Sequence of chain 1.L:
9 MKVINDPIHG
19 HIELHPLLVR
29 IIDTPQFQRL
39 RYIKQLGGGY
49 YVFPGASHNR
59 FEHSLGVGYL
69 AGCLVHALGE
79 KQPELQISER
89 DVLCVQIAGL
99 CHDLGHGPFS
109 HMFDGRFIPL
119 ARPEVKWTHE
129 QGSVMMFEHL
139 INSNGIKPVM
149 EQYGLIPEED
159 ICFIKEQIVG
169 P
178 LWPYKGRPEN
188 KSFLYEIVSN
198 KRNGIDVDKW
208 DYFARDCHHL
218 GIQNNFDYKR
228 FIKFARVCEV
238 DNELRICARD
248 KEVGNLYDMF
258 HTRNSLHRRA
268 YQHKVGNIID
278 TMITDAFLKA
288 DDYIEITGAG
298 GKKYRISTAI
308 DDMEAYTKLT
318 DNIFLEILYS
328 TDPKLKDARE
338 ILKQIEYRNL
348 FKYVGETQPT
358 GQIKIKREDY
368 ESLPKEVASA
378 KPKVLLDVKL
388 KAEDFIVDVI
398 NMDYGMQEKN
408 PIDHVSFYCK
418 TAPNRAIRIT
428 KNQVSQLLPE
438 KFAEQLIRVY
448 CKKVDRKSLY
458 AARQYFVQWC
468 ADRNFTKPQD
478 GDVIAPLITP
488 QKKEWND

Sequence of chain 1.I:
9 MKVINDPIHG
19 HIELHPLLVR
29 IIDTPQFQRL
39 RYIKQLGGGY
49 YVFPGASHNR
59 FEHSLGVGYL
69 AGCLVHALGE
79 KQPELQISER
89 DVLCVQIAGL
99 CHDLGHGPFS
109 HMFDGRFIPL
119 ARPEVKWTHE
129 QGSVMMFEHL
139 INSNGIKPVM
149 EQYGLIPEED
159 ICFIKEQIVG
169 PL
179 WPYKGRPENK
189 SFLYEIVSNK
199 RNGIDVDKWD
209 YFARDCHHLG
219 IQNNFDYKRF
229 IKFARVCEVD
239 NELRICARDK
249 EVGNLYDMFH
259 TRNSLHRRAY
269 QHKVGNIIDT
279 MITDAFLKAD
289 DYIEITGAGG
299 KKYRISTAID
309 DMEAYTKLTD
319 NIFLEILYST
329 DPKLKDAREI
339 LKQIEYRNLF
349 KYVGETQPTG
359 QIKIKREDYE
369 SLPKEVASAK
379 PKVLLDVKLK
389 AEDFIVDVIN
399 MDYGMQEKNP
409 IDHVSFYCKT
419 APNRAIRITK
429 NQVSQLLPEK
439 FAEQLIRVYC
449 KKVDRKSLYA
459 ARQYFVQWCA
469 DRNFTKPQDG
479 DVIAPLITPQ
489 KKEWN

Sequence of chain 1.K:
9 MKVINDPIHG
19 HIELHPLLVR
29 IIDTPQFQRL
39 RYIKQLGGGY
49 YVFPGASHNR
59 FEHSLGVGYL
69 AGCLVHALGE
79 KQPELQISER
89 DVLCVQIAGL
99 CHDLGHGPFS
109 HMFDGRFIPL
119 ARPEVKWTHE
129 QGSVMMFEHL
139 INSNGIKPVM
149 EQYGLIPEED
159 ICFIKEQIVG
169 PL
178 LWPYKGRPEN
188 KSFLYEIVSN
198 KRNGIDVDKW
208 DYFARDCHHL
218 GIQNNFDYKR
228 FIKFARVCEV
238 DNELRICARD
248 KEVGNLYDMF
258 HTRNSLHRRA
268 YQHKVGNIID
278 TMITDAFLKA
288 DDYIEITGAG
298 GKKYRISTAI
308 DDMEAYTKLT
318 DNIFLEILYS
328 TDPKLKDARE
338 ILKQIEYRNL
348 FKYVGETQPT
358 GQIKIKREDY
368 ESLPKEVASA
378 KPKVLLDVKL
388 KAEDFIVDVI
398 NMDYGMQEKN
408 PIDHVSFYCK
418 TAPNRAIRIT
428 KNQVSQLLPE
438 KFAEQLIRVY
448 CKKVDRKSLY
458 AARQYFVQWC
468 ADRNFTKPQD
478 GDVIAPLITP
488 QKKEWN

A small-molecule ligand and the protein it binds are described below.
Small molecule (SMILES): Nc1ncnc2c1ncn2[C@H]1C[C@H](O)[C@@H](CO[P](=O)(O)O[P](=O)(O)OP(=O)(O)O)O1

Binding-site contacts:
Ligand atom C1' contacts residue PHE51 of chain 1.L at 3.4 Å (hydrophobic).
Ligand atom O1G contacts residue MG1 of chain 1.JC at 2.7 Å.
Ligand atom N6 contacts residue ARG266 of chain 1.L at 3.1 Å.
Ligand atom C5 contacts residue ARG227 of chain 1.I at 3.4 Å.
Ligand atom O1G contacts residue LYS417 of chain 1.I at 2.9 Å (salt-bridge).
Ligand atom O4' contacts residue ASN13 of chain 1.K at 3.5 Å.
Ligand atom O3' contacts residue ASN13 of chain 1.K at 3.3 Å (h-bond).
Ligand atom N6 contacts residue ASN252 of chain 1.I at 3.3 Å (h-bond).
Ligand atom O1A contacts residue ARG227 of chain 1.I at 2.5 Å (salt-bridge).
Ligand atom O2G contacts residue LYS417 of chain 1.I at 3.2 Å (salt-bridge).
Ligand atom O2B contacts residue LYS271 of chain 1.L at 3.4 Å (salt-bridge).
Ligand atom N3 contacts residue ASN13 of chain 1.K at 2.9 Å (h-bond).
Ligand atom O3B contacts residue GTP1 of chain 1.LC at 2.8 Å (h-bond).
Ligand atom O3B contacts residue MG1 of chain 1.JC at 3.3 Å.
Ligand atom N7 contacts residue ARG227 of chain 1.I at 3.5 Å (salt-bridge).
Ligand atom C5' contacts residue VAL11 of chain 1.K at 3.5 Å (hydrophobic).
Ligand atom O2B contacts residue HIS270 of chain 1.L at 3.1 Å (h-bond).
Ligand atom O3' contacts residue GTP1 of chain 1.LC at 3.2 Å (h-bond).
Ligand atom O1A contacts residue LYS248 of chain 1.I at 2.8 Å (salt-bridge).
Ligand atom O1G contacts residue GTP1 of chain 1.LC at 2.7 Å (h-bond).
Ligand atom O2A contacts residue HIS270 of chain 1.L at 2.9 Å (h-bond).
Ligand atom C1' contacts residue ASN13 of chain 1.K at 3.5 Å.
Ligand atom PG contacts residue GTP1 of chain 1.LC at 3.2 Å.
Ligand atom N9 contacts residue ARG227 of chain 1.I at 3.2 Å (salt-bridge).
Ligand atom C2' contacts residue PHE51 of chain 1.L at 3.5 Å (hydrophobic).
Ligand atom O3G contacts residue ARG246 of chain 1.I at 2.5 Å (salt-bridge).
Ligand atom O3' contacts residue VAL50 of chain 1.L at 2.7 Å (h-bond).
Ligand atom PG contacts residue ARG246 of chain 1.I at 3.4 Å.
Ligand atom O3G contacts residue LYS248 of chain 1.I at 2.7 Å (salt-bridge).
Ligand atom PA contacts residue LYS248 of chain 1.I at 3.4 Å.
Ligand atom O2G contacts residue LYS271 of chain 1.L at 2.9 Å (salt-bridge).
Ligand atom O2G contacts residue ARG246 of chain 1.I at 3.0 Å (salt-bridge).
Ligand atom O1B contacts residue MG1 of chain 1.JC at 3.0 Å.
Ligand atom C4 contacts residue ARG227 of chain 1.I at 3.2 Å.
Ligand atom O1B contacts residue GTP1 of chain 1.LC at 2.1 Å (h-bond).
Ligand atom O4' contacts residue ARG227 of chain 1.I at 3.0 Å (salt-bridge).
Ligand atom O3B contacts residue LYS271 of chain 1.L at 2.8 Å (salt-bridge).
Ligand atom PB contacts residue GTP1 of chain 1.LC at 3.4 Å.
Ligand atom O3A contacts residue LYS248 of chain 1.I at 2.7 Å (salt-bridge).
Ligand atom C2 contacts residue ASN13 of chain 1.K at 3.3 Å.